Sequence of chain 1.A:
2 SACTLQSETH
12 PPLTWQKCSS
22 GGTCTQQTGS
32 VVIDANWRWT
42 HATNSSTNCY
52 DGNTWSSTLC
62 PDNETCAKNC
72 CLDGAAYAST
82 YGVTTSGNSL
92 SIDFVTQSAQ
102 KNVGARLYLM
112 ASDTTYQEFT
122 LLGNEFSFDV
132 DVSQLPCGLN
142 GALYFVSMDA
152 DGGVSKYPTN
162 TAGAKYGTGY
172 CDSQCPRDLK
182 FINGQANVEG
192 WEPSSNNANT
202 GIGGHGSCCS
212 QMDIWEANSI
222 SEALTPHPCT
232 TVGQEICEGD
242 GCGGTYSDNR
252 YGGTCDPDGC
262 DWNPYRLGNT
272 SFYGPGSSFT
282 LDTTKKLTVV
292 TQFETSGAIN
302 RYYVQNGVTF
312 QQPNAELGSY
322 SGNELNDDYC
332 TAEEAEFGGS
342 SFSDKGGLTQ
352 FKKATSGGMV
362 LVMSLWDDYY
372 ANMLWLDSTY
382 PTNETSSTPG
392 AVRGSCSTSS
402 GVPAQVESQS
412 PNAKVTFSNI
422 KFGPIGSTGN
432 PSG

Binding-site contacts:
Ligand atom O2 contacts residue LYS286 of chain 1.A at 3.0 Å (salt-bridge).
Ligand atom C5 contacts residue NPO1 of chain 1.H at 3.6 Å.
Ligand atom C2 contacts residue LYS286 of chain 1.A at 4.0 Å.
Ligand atom C4 contacts residue NPO1 of chain 1.H at 4.1 Å.
Ligand atom C2 contacts residue NPO1 of chain 1.H at 2.4 Å.
Ligand atom C3 contacts residue LYS286 of chain 1.A at 3.9 Å.
Ligand atom C3 contacts residue NPO1 of chain 1.H at 3.7 Å.
Ligand atom C1 contacts residue ASN307 of chain 1.A at 3.6 Å.
Ligand atom O5 contacts residue NPO1 of chain 1.H at 2.3 Å (h-bond).
Ligand atom O2 contacts residue ASN307 of chain 1.A at 3.9 Å.
Ligand atom C1 contacts residue NPO1 of chain 1.H at 1.4 Å.
Ligand atom O2 contacts residue NPO1 of chain 1.H at 2.8 Å (h-bond).
Ligand atom C2 contacts residue ASN307 of chain 1.A at 4.4 Å.
Ligand atom O3 contacts residue LYS286 of chain 1.A at 3.1 Å (salt-bridge).

The small molecule below binds the protein below.
Small molecule (SMILES): OC[C@H]1O[C@@H](O[C@H]2[C@H](O)[C@@H](O)CO[C@@H]2CO)[C@H](O)[C@@H](O)[C@@H]1O